Binding-site contacts:
Ligand atom CAT contacts residue TYR61 of chain 1.C at 3.8 Å (hydrophobic).
Ligand atom CD2 contacts residue TYR47 of chain 1.C at 3.3 Å (hydrophobic).
Ligand atom CAJ contacts residue TYR47 of chain 1.C at 3.9 Å (hydrophobic).
Ligand atom CA contacts residue HIS59 of chain 1.C at 3.4 Å.
Ligand atom NAQ contacts residue PRO48 of chain 1.C at 3.7 Å.
Ligand atom CD2 contacts residue TRP37 of chain 1.C at 3.5 Å (hydrophobic).
Ligand atom SAS contacts residue TYR47 of chain 1.C at 3.9 Å.
Ligand atom CAM contacts residue HIS59 of chain 1.C at 3.9 Å.
Ligand atom CAW contacts residue ILE58 of chain 1.C at 3.9 Å (hydrophobic).
Ligand atom C contacts residue HIS59 of chain 1.C at 3.6 Å.
Ligand atom O contacts residue TYR47 of chain 1.C at 2.6 Å (h-bond).
Ligand atom CAX contacts residue ILE58 of chain 1.C at 3.7 Å (hydrophobic).
Ligand atom CAH contacts residue HIS59 of chain 1.C at 3.7 Å.
Ligand atom N contacts residue TYR47 of chain 1.C at 3.5 Å (h-bond).
Ligand atom CAY contacts residue ILE58 of chain 1.C at 3.6 Å (hydrophobic).
Ligand atom CB contacts residue TYR47 of chain 1.C at 3.5 Å (hydrophobic).
Ligand atom CB contacts residue HIS59 of chain 1.C at 3.5 Å.
Ligand atom CAL contacts residue PRO48 of chain 1.C at 3.0 Å (hydrophobic).
Ligand atom CG contacts residue SER60 of chain 1.C at 3.7 Å.
Ligand atom OD1 contacts residue TRP37 of chain 1.C at 3.8 Å.
Ligand atom CAD contacts residue TYR47 of chain 1.C at 3.8 Å (hydrophobic).
Ligand atom CAH contacts residue TYR47 of chain 1.C at 3.9 Å (hydrophobic).
Ligand atom C contacts residue TYR47 of chain 1.C at 3.4 Å (hydrophobic).
Ligand atom OD1 contacts residue HIS64 of chain 1.C at 2.7 Å (h-bond).
Ligand atom CG contacts residue TYR47 of chain 1.C at 3.8 Å (hydrophobic).
Ligand atom CAX contacts residue TYR47 of chain 1.C at 3.8 Å (hydrophobic).
Ligand atom OD1 contacts residue TYR61 of chain 1.C at 3.8 Å.
Ligand atom CG contacts residue TRP37 of chain 1.C at 3.7 Å (hydrophobic).
Ligand atom OD1 contacts residue SER60 of chain 1.C at 2.7 Å (h-bond).
Ligand atom CAB contacts residue TRP37 of chain 1.C at 3.9 Å (hydrophobic).
Ligand atom CG contacts residue HIS64 of chain 1.C at 3.7 Å.
Ligand atom CA contacts residue TYR47 of chain 1.C at 3.7 Å (hydrophobic).
Ligand atom CAJ contacts residue ILE58 of chain 1.C at 3.4 Å (hydrophobic).
Ligand atom CB contacts residue TRP66 of chain 1.C at 3.4 Å (hydrophobic).
Ligand atom NAR contacts residue HIS59 of chain 1.C at 2.9 Å (h-bond).
Ligand atom CAH contacts residue ILE58 of chain 1.C at 3.8 Å (hydrophobic).
Ligand atom SAS contacts residue PRO48 of chain 1.C at 3.9 Å.
Ligand atom CG contacts residue TRP66 of chain 1.C at 3.5 Å (hydrophobic).
Ligand atom OAE contacts residue TYR61 of chain 1.C at 3.6 Å.
Ligand atom CD2 contacts residue HIS64 of chain 1.C at 3.9 Å.

The protein below binds the small molecule below.
Small molecule (SMILES): Cc1ncsc1-c1ccc(CNC(=O)[C@@H]2C[C@@H](O)CN2C(=O)CC(C)(C)C)cc1

Sequence of chain 1.C:
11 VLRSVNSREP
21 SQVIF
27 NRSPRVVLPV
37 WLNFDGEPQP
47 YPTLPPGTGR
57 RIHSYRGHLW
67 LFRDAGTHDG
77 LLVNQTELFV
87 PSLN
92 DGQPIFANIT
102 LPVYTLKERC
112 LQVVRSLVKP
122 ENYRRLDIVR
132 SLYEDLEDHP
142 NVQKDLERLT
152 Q